Sequence of chain 1.D:
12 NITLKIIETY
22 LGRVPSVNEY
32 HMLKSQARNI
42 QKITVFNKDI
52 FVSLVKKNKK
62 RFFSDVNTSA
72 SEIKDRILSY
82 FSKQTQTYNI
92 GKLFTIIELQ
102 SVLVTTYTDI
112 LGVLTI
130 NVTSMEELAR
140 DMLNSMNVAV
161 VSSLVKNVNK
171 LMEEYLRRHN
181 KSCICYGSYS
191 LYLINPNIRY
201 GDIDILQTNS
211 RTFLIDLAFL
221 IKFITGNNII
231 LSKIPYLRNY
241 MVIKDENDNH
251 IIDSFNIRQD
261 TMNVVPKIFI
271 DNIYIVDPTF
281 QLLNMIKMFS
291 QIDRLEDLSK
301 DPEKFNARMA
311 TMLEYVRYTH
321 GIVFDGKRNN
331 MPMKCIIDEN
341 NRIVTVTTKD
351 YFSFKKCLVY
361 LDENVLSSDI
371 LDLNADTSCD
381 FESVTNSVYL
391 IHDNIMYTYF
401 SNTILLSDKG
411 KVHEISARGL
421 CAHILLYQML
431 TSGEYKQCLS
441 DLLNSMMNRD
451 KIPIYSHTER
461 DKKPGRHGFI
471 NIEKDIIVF

Binding-site contacts:
Ligand atom O2 contacts residue TYR186 of chain 1.D at 3.1 Å (h-bond).
Ligand atom O3' contacts residue 3AT1 of chain 1.N at 3.8 Å.
Ligand atom C4' contacts residue ASP253 of chain 1.D at 3.5 Å.
Ligand atom C3' contacts residue CA1 of chain 1.O at 3.4 Å.
Ligand atom C5 contacts residue LEU237 of chain 1.D at 3.7 Å (hydrophobic).
Ligand atom C4 contacts residue ASN386 of chain 1.D at 3.7 Å.
Ligand atom N1 contacts residue TYR236 of chain 1.D at 3.7 Å.
Ligand atom O3' contacts residue CA1 of chain 1.P at 3.2 Å.
Ligand atom C2 contacts residue PHE255 of chain 1.D at 3.8 Å (hydrophobic).
Ligand atom C5 contacts residue TYR236 of chain 1.D at 3.2 Å (hydrophobic).
Ligand atom N4 contacts residue ASN386 of chain 1.D at 2.8 Å (h-bond).
Ligand atom N3 contacts residue 3AT1 of chain 1.N at 3.0 Å (h-bond).
Ligand atom C6 contacts residue TYR236 of chain 1.D at 3.4 Å (hydrophobic).
Ligand atom O4' contacts residue PHE255 of chain 1.D at 3.4 Å.
Ligand atom C4 contacts residue 3AT1 of chain 1.N at 3.7 Å.
Ligand atom O2' contacts residue HIS467 of chain 1.D at 3.1 Å.
Ligand atom O2' contacts residue TYR236 of chain 1.D at 3.6 Å (h-bond).
Ligand atom O3' contacts residue CA1 of chain 1.O at 2.7 Å.
Ligand atom C5 contacts residue HIS467 of chain 1.D at 3.2 Å.
Ligand atom C2' contacts residue HIS467 of chain 1.D at 3.7 Å.
Ligand atom C4' contacts residue LEU237 of chain 1.D at 3.4 Å (hydrophobic).
Ligand atom O2 contacts residue ARG460 of chain 1.D at 3.0 Å (salt-bridge).
Ligand atom C4 contacts residue HIS467 of chain 1.D at 3.4 Å.
Ligand atom C2 contacts residue 3AT1 of chain 1.N at 3.5 Å.
Ligand atom C4 contacts residue TYR236 of chain 1.D at 3.7 Å (hydrophobic).
Ligand atom C6 contacts residue HIS467 of chain 1.D at 3.4 Å.
Ligand atom N3 contacts residue HIS467 of chain 1.D at 3.7 Å.
Ligand atom O4' contacts residue LEU237 of chain 1.D at 3.0 Å.
Ligand atom C1' contacts residue PHE255 of chain 1.D at 3.8 Å (hydrophobic).
Ligand atom O3' contacts residue ASP204 of chain 1.D at 3.3 Å (salt-bridge).
Ligand atom N1 contacts residue HIS467 of chain 1.D at 3.6 Å.
Ligand atom OP2 contacts residue TYR236 of chain 1.D at 3.0 Å (h-bond).
Ligand atom OP2 contacts residue ARG294 of chain 1.D at 3.2 Å (salt-bridge).
Ligand atom N4 contacts residue 3AT1 of chain 1.N at 3.1 Å (h-bond).
Ligand atom C2' contacts residue 3AT1 of chain 1.N at 3.5 Å.
Ligand atom C5' contacts residue ASP253 of chain 1.D at 3.7 Å.
Ligand atom O2 contacts residue PHE255 of chain 1.D at 3.5 Å.
Ligand atom O2 contacts residue 3AT1 of chain 1.N at 3.5 Å (h-bond).
Ligand atom C4' contacts residue CA1 of chain 1.O at 3.6 Å.
Ligand atom C2' contacts residue TYR236 of chain 1.D at 3.8 Å (hydrophobic).

A small-molecule ligand and the protein it binds are described below.
Small molecule (SMILES): Nc1ccn([C@H]2C[C@H](O[P](=O)(O)OC[C@H]3O[C@@H](n4ccc(N)nc4=O)C[C@@H]3O)[C@@H](CO[P](=O)(O)O[C@H]3[C@@H](O)[C@H](n4ccc(=O)[nH]c4=O)O[C@@H]3CO[P](=O)(O)O[C@H]3[C@@H](O)[C@H](n4ccc(=O)[nH]c4=O)O[C@@H]3CO[P](=O)(O)O[C@H]3C[C@H](n4ccc(N)nc4=O)O[C@@H]3CO)O2)c(=O)n1